Sequence of chain 1.O:
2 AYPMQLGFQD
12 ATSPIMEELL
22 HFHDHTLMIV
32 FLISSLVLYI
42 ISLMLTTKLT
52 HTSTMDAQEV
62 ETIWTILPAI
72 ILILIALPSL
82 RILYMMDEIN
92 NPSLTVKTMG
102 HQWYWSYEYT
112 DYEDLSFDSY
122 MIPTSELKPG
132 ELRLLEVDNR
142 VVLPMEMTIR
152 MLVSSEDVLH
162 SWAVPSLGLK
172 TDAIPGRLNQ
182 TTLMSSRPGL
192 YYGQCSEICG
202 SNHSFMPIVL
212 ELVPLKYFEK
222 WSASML

Sequence of chain 1.X:
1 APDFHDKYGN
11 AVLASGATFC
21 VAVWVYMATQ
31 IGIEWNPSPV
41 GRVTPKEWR

Binding-site contacts:
Ligand atom C1 contacts residue TRP35 of chain 1.X at 4.2 Å (hydrophobic).
Ligand atom C37 contacts residue ILE453 of chain 1.N at 4.2 Å (hydrophobic).
Ligand atom C18 contacts residue ALA28 of chain 1.X at 3.4 Å (hydrophobic).
Ligand atom O7 contacts residue THR29 of chain 1.X at 4.4 Å.
Ligand atom O5 contacts residue THR29 of chain 1.X at 4.0 Å.
Ligand atom C18 contacts residue TRP35 of chain 1.X at 3.8 Å (hydrophobic).
Ligand atom C18 contacts residue THR29 of chain 1.X at 3.5 Å.
Ligand atom O61 contacts residue THR29 of chain 1.X at 3.4 Å (h-bond).
Ligand atom O49 contacts residue TRP35 of chain 1.X at 3.2 Å.
Ligand atom O55 contacts residue ILE33 of chain 1.X at 4.5 Å.
Ligand atom C22 contacts residue ALA28 of chain 1.X at 4.3 Å (hydrophobic).
Ligand atom C43 contacts residue MET449 of chain 1.N at 4.2 Å (hydrophobic).
Ligand atom C6 contacts residue THR29 of chain 1.X at 4.1 Å.
Ligand atom C43 contacts residue MET5 of chain 1.O at 4.0 Å (hydrophobic).
Ligand atom C28 contacts residue TRP35 of chain 1.X at 3.8 Å (hydrophobic).
Ligand atom C4 contacts residue THR29 of chain 1.X at 3.5 Å.
Ligand atom O16 contacts residue THR29 of chain 1.X at 3.8 Å.
Ligand atom O16 contacts residue ALA28 of chain 1.X at 4.2 Å.
Ligand atom C22 contacts residue TRP35 of chain 1.X at 3.2 Å (hydrophobic).
Ligand atom C6 contacts residue ALA28 of chain 1.X at 3.9 Å (hydrophobic).
Ligand atom C40 contacts residue TRP450 of chain 1.N at 4.4 Å (hydrophobic).
Ligand atom C40 contacts residue ILE453 of chain 1.N at 4.4 Å (hydrophobic).
Ligand atom C57 contacts residue THR29 of chain 1.X at 3.9 Å.
Ligand atom C2 contacts residue ILE33 of chain 1.X at 4.5 Å (hydrophobic).
Ligand atom C19 contacts residue TRP35 of chain 1.X at 4.1 Å (hydrophobic).
Ligand atom C25 contacts residue DMU1 of chain 1.ZG at 3.9 Å.
Ligand atom C25 contacts residue TRP35 of chain 1.X at 4.2 Å (hydrophobic).
Ligand atom C28 contacts residue DMU1 of chain 1.ZG at 4.4 Å.
Ligand atom C19 contacts residue ALA28 of chain 1.X at 4.5 Å (hydrophobic).
Ligand atom C40 contacts residue MET449 of chain 1.N at 3.6 Å (hydrophobic).
Ligand atom C34 contacts residue ILE453 of chain 1.N at 3.8 Å (hydrophobic).

The small molecule below binds the protein below.
Small molecule (SMILES): CCCCCCCCCCO[C@@H]1O[C@H](CO)[C@@H](O[C@H]2O[C@H](CO)[C@@H](O)[C@H](O)[C@H]2O)[C@H](O)[C@H]1O

Sequence of chain 1.N:
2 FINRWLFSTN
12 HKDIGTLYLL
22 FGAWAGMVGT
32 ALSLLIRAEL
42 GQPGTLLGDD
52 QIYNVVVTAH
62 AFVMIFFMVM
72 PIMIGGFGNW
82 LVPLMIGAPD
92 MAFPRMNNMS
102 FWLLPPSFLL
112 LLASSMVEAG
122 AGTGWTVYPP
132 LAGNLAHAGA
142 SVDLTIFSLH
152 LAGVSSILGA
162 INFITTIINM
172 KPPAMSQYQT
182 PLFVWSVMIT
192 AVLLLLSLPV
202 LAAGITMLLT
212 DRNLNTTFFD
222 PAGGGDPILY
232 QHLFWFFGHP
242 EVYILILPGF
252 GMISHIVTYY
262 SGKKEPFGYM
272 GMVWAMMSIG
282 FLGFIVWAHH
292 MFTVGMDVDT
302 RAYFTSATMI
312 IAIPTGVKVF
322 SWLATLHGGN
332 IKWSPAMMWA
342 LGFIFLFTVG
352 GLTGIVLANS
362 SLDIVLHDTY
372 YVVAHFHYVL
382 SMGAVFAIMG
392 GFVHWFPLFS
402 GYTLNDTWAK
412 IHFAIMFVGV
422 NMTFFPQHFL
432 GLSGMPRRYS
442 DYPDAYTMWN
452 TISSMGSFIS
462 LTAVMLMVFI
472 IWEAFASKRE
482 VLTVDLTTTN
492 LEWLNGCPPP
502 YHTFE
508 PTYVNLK